This small molecule binds to this protein.
Small molecule (SMILES): CCOC(=O)[C@@H]1CCCCN1S(=O)(=O)Cc1ccccc1

Sequence of chain 1.A:
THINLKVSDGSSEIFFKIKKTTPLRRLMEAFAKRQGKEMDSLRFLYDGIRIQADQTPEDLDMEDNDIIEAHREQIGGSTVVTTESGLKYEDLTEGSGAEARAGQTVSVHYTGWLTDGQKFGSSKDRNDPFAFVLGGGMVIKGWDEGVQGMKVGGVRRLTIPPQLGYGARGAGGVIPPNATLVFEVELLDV

Binding-site contacts:
Ligand atom O1 contacts residue ILE159 of chain 1.A at 3.0 Å (h-bond).
Ligand atom C1 contacts residue TYR185 of chain 1.A at 3.9 Å (hydrophobic).
Ligand atom C1 contacts residue MET157 of chain 1.A at 3.9 Å (hydrophobic).
Ligand atom C14 contacts residue TYR185 of chain 1.A at 3.9 Å (hydrophobic).
Ligand atom C8 contacts residue TYR185 of chain 1.A at 3.5 Å (hydrophobic).
Ligand atom C13 contacts residue ALA190 of chain 1.A at 3.8 Å (hydrophobic).
Ligand atom C6 contacts residue TRP162 of chain 1.A at 3.9 Å (hydrophobic).
Ligand atom C13 contacts residue PHE139 of chain 1.A at 3.9 Å (hydrophobic).
Ligand atom O1 contacts residue VAL158 of chain 1.A at 3.3 Å.
Ligand atom O2 contacts residue PHE202 of chain 1.A at 3.5 Å.
Ligand atom C11 contacts residue PHE139 of chain 1.A at 3.4 Å (hydrophobic).
Ligand atom C12 contacts residue GLY191 of chain 1.A at 3.9 Å.
Ligand atom C14 contacts residue ALA190 of chain 1.A at 4.0 Å (hydrophobic).
Ligand atom O2 contacts residue TYR185 of chain 1.A at 3.5 Å (h-bond).
Ligand atom O2 contacts residue PHE139 of chain 1.A at 3.6 Å.
Ligand atom N contacts residue TYR185 of chain 1.A at 4.0 Å.
Ligand atom C14 contacts residue PHE139 of chain 1.A at 4.0 Å (hydrophobic).
Ligand atom C2 contacts residue TYR185 of chain 1.A at 3.1 Å (hydrophobic).
Ligand atom S contacts residue TYR185 of chain 1.A at 3.9 Å.
Ligand atom C5 contacts residue PHE149 of chain 1.A at 3.6 Å (hydrophobic).
Ligand atom C13 contacts residue ILE194 of chain 1.A at 3.5 Å (hydrophobic).
Ligand atom C6 contacts residue PHE149 of chain 1.A at 3.7 Å (hydrophobic).
Ligand atom C3 contacts residue TYR185 of chain 1.A at 3.5 Å (hydrophobic).
Ligand atom O3 contacts residue PHE202 of chain 1.A at 4.0 Å.
Ligand atom C7 contacts residue TYR129 of chain 1.A at 3.6 Å (hydrophobic).
Ligand atom C14 contacts residue ILE194 of chain 1.A at 3.7 Å (hydrophobic).
Ligand atom C12 contacts residue ALA190 of chain 1.A at 4.2 Å (hydrophobic).
Ligand atom C2 contacts residue ILE159 of chain 1.A at 4.2 Å (hydrophobic).
Ligand atom S contacts residue PHE139 of chain 1.A at 4.2 Å.
Ligand atom C13 contacts residue GLY191 of chain 1.A at 4.2 Å.
Ligand atom O1 contacts residue TYR185 of chain 1.A at 3.5 Å (h-bond).
Ligand atom C6 contacts residue TYR129 of chain 1.A at 3.9 Å (hydrophobic).
Ligand atom C5 contacts residue VAL158 of chain 1.A at 4.0 Å (hydrophobic).
Ligand atom C4 contacts residue ILE159 of chain 1.A at 4.2 Å (hydrophobic).
Ligand atom O3 contacts residue TYR129 of chain 1.A at 3.6 Å.
Ligand atom O3 contacts residue PHE139 of chain 1.A at 3.7 Å.
Ligand atom C4 contacts residue TRP162 of chain 1.A at 3.5 Å (hydrophobic).
Ligand atom O contacts residue TYR185 of chain 1.A at 3.2 Å (h-bond).
Ligand atom C5 contacts residue TRP162 of chain 1.A at 3.7 Å (hydrophobic).
Ligand atom C12 contacts residue PHE139 of chain 1.A at 3.8 Å (hydrophobic).